The small molecule below binds the protein below.
Small molecule (SMILES): CC(=O)N[C@@H]1[C@@H](O)[C@H](O)[C@@H](CO)O[C@H]1O

Binding-site contacts:
Ligand atom C5 contacts residue ASN74 of chain 3.A at 3.7 Å.
Ligand atom C8 contacts residue ASN74 of chain 3.A at 4.1 Å.
Ligand atom O6 contacts residue LEU91 of chain 3.A at 4.2 Å.
Ligand atom O5 contacts residue MET106 of chain 3.A at 3.4 Å.
Ligand atom O6 contacts residue VAL139 of chain 3.A at 4.0 Å.
Ligand atom O6 contacts residue GLY137 of chain 3.A at 3.7 Å.
Ligand atom N2 contacts residue ASN74 of chain 3.A at 2.8 Å (h-bond).
Ligand atom C7 contacts residue ASN74 of chain 3.A at 3.4 Å.
Ligand atom C1 contacts residue THR76 of chain 3.A at 3.7 Å.
Ligand atom C4 contacts residue ASN74 of chain 3.A at 4.3 Å.
Ligand atom O7 contacts residue ASN74 of chain 3.A at 3.8 Å.
Ligand atom C2 contacts residue THR76 of chain 3.A at 4.5 Å.
Ligand atom C1 contacts residue MET106 of chain 3.A at 4.0 Å (hydrophobic).
Ligand atom C6 contacts residue MET106 of chain 3.A at 4.4 Å (hydrophobic).
Ligand atom O5 contacts residue ASN74 of chain 3.A at 2.4 Å (h-bond).
Ligand atom N2 contacts residue THR76 of chain 3.A at 4.4 Å.
Ligand atom C1 contacts residue ASN74 of chain 3.A at 1.4 Å.
Ligand atom C2 contacts residue ASN74 of chain 3.A at 2.4 Å.
Ligand atom C3 contacts residue ASN74 of chain 3.A at 3.7 Å.
Ligand atom O5 contacts residue LEU91 of chain 3.A at 4.3 Å.

Sequence of chain 3.A:
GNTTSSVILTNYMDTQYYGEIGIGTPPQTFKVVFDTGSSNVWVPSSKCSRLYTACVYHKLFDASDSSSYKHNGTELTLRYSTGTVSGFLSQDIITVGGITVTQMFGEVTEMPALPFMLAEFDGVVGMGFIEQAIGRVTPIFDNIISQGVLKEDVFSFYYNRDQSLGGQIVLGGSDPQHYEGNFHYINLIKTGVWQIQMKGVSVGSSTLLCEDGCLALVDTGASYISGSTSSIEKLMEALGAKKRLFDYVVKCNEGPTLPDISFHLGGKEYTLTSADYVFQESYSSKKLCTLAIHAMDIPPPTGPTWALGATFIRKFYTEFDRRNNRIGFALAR